This protein binds this small molecule.
Small molecule (SMILES): NC(=O)[C@H]1CCCC[C@H]1NC(=O)C1(NC(=O)[C@H](Cc2ccc(OP(=O)(O)O)cc2)NC(=O)OCc2cccc(N)c2)CCCCC1

Binding-site contacts:
Ligand atom C14 contacts residue HIS51 of chain 1.I at 3.5 Å.
Ligand atom N45 contacts residue LYS53 of chain 1.I at 2.9 Å (salt-bridge).
Ligand atom C5 contacts residue ARG11 of chain 1.I at 3.5 Å.
Ligand atom C10 contacts residue ARG11 of chain 1.I at 3.6 Å.
Ligand atom C16 contacts residue HIS51 of chain 1.I at 3.6 Å.
Ligand atom C14 contacts residue LYS53 of chain 1.I at 3.5 Å.
Ligand atom C7 contacts residue ARG11 of chain 1.I at 3.0 Å.
Ligand atom O27 contacts residue ARG30 of chain 1.I at 2.8 Å (salt-bridge).
Ligand atom O23 contacts residue SER34 of chain 1.I at 3.2 Å (h-bond).
Ligand atom C17 contacts residue SER40 of chain 1.I at 3.7 Å.
Ligand atom P24 contacts residue SER34 of chain 1.I at 3.6 Å.
Ligand atom N45 contacts residue LEU55 of chain 1.I at 3.2 Å.
Ligand atom C30 contacts residue PHE52 of chain 1.I at 3.5 Å (hydrophobic).
Ligand atom C43 contacts residue TRP65 of chain 1.I at 3.6 Å (hydrophobic).
Ligand atom C31 contacts residue GLN50 of chain 1.I at 3.5 Å.
Ligand atom P24 contacts residue ARG30 of chain 1.I at 3.4 Å.
Ligand atom C6 contacts residue ARG11 of chain 1.I at 3.1 Å.
Ligand atom C44 contacts residue LYS53 of chain 1.I at 3.7 Å.
Ligand atom C42 contacts residue TRP65 of chain 1.I at 3.7 Å (hydrophobic).
Ligand atom P24 contacts residue SER32 of chain 1.I at 3.5 Å.
Ligand atom N1 contacts residue SER34 of chain 1.I at 3.6 Å.
Ligand atom O11 contacts residue ARG11 of chain 1.I at 2.7 Å (salt-bridge).
Ligand atom O26 contacts residue SER34 of chain 1.I at 2.8 Å (h-bond).
Ligand atom O25 contacts residue SER32 of chain 1.I at 3.0 Å (h-bond).
Ligand atom C13 contacts residue HIS51 of chain 1.I at 3.2 Å.
Ligand atom C16 contacts residue LYS53 of chain 1.I at 3.5 Å.
Ligand atom O26 contacts residue SER32 of chain 1.I at 3.2 Å (h-bond).
Ligand atom N45 contacts residue LEU64 of chain 1.I at 3.0 Å (h-bond).
Ligand atom C15 contacts residue LYS53 of chain 1.I at 3.6 Å.
Ligand atom O25 contacts residue SER40 of chain 1.I at 2.6 Å (h-bond).
Ligand atom C21 contacts residue HIS51 of chain 1.I at 3.5 Å.
Ligand atom O46 contacts residue LYS53 of chain 1.I at 2.9 Å (salt-bridge).
Ligand atom C2 contacts residue ARG11 of chain 1.I at 3.6 Å.
Ligand atom C20 contacts residue LYS53 of chain 1.I at 3.7 Å.
Ligand atom O46 contacts residue PHE52 of chain 1.I at 3.4 Å.
Ligand atom C38 contacts residue TRP65 of chain 1.I at 3.6 Å (hydrophobic).
Ligand atom O27 contacts residue ARG11 of chain 1.I at 2.8 Å (salt-bridge).
Ligand atom O25 contacts residue ARG30 of chain 1.I at 2.7 Å (salt-bridge).
Ligand atom C42 contacts residue LEU64 of chain 1.I at 3.4 Å (hydrophobic).
Ligand atom N28 contacts residue HIS51 of chain 1.I at 2.9 Å (h-bond).

Sequence of chain 1.I:
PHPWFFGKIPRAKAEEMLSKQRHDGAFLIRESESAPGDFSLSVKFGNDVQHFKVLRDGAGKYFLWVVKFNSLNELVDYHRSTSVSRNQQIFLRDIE